Sequence of chain 1.A:
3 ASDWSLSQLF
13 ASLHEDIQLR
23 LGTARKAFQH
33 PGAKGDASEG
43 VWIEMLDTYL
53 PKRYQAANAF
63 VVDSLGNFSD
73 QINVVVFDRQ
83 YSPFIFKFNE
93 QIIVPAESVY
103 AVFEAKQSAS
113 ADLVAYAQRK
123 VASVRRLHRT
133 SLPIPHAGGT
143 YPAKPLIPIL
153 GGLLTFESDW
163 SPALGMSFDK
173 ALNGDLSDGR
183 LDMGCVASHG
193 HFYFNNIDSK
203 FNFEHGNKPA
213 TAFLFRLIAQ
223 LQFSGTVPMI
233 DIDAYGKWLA

This protein binds this small molecule.
Small molecule (SMILES): NC1N=CNc2c1ncn2[C@@H]1O[C@H](CO[P](=O)(O)O[C@H]2[C@@H](O)[C@H](n3cnc4c3NC=NC4N)O[C@@H]2COP(=O)(O)O)[C@@H](O)[C@H]1O

Sequence of chain 3.A:
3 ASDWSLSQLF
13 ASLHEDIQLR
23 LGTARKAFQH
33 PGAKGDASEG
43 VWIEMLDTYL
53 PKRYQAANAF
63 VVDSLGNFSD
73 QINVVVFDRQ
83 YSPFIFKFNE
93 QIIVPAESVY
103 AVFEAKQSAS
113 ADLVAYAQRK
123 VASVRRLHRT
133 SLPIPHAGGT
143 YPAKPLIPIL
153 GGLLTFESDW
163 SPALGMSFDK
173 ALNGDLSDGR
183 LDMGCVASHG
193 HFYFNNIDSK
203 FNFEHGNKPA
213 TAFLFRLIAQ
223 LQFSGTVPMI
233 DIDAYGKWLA

Sequence of chain 2.A:
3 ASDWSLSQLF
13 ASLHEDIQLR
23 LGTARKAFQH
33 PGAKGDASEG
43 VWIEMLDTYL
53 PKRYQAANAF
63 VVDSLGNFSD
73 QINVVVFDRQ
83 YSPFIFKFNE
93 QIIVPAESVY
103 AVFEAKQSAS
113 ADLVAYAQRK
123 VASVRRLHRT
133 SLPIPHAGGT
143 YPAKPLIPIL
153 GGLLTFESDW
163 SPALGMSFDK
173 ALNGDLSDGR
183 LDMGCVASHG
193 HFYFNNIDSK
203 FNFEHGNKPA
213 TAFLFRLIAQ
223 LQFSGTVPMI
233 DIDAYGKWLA

Binding-site contacts:
Ligand atom C2' contacts residue A2 of chain 2.D at 0.2 Å.
Ligand atom N9 contacts residue A1 of chain 3.D at 0.1 Å (h-bond).
Ligand atom N1 contacts residue A2 of chain 2.D at 0.1 Å (h-bond).
Ligand atom O3' contacts residue A1 of chain 3.D at 0.1 Å (h-bond).
Ligand atom C2 contacts residue A1 of chain 3.D at 0.1 Å.
Ligand atom C8 contacts residue A1 of chain 3.D at 0.2 Å.
Ligand atom N6 contacts residue A1 of chain 3.D at 0.2 Å (h-bond).
Ligand atom P contacts residue A1 of chain 3.D at 0.1 Å.
Ligand atom OP1 contacts residue A2 of chain 2.D at 0.2 Å (h-bond).
Ligand atom C1' contacts residue A2 of chain 2.D at 0.2 Å.
Ligand atom C4 contacts residue A2 of chain 2.D at 0.1 Å.
Ligand atom O5' contacts residue A2 of chain 2.D at 0.2 Å (h-bond).
Ligand atom C3' contacts residue A1 of chain 3.D at 0.3 Å.
Ligand atom OP3 contacts residue A1 of chain 2.D at 0.1 Å (h-bond).
Ligand atom OP2 contacts residue A2 of chain 2.D at 0.3 Å (h-bond).
Ligand atom C1' contacts residue A1 of chain 3.D at 0.2 Å.
Ligand atom N6 contacts residue A2 of chain 2.D at 0.2 Å (h-bond).
Ligand atom OP2 contacts residue A1 of chain 3.D at 0.3 Å (h-bond).
Ligand atom C4' contacts residue A1 of chain 3.D at 0.1 Å.
Ligand atom C2 contacts residue A2 of chain 2.D at 0.1 Å.
Ligand atom C6 contacts residue A1 of chain 3.D at 0.1 Å.
Ligand atom C6 contacts residue A2 of chain 2.D at 0.1 Å.
Ligand atom P contacts residue A2 of chain 2.D at 0.1 Å.
Ligand atom OP1 contacts residue A1 of chain 3.D at 0.2 Å (h-bond).
Ligand atom N3 contacts residue A2 of chain 2.D at 0.1 Å (h-bond).
Ligand atom N7 contacts residue A1 of chain 3.D at 0.2 Å (h-bond).
Ligand atom N7 contacts residue A2 of chain 2.D at 0.2 Å (h-bond).
Ligand atom C5' contacts residue A1 of chain 3.D at 0.3 Å.
Ligand atom C3' contacts residue A2 of chain 2.D at 0.3 Å.
Ligand atom N9 contacts residue A2 of chain 2.D at 0.1 Å (h-bond).
Ligand atom N1 contacts residue A1 of chain 3.D at 0.1 Å (h-bond).
Ligand atom N3 contacts residue A1 of chain 3.D at 0.1 Å (h-bond).
Ligand atom C2' contacts residue A1 of chain 3.D at 0.2 Å.
Ligand atom C4' contacts residue A2 of chain 2.D at 0.1 Å.
Ligand atom C5' contacts residue A2 of chain 2.D at 0.3 Å.
Ligand atom C5 contacts residue A1 of chain 3.D at 0.1 Å.
Ligand atom C5 contacts residue A2 of chain 2.D at 0.1 Å.
Ligand atom C8 contacts residue A2 of chain 2.D at 0.2 Å.
Ligand atom C4 contacts residue A1 of chain 3.D at 0.1 Å.
Ligand atom O5' contacts residue A1 of chain 3.D at 0.2 Å (h-bond).